Binding-site contacts:
Ligand atom C4 contacts residue ASP35 of chain 1.C at 2.8 Å.
Ligand atom O3 contacts residue ASP35 of chain 1.C at 3.3 Å (salt-bridge).
Ligand atom C4 contacts residue TYR21 of chain 1.C at 3.6 Å (hydrophobic).
Ligand atom O1 contacts residue TYR108 of chain 1.D at 4.3 Å.
Ligand atom C3 contacts residue LYS109 of chain 1.D at 3.5 Å.
Ligand atom C2 contacts residue THR107 of chain 1.D at 4.1 Å.
Ligand atom O6 contacts residue GLY93 of chain 1.C at 2.9 Å (h-bond).
Ligand atom O4 contacts residue TYR21 of chain 1.C at 2.8 Å (h-bond).
Ligand atom C1 contacts residue LYS109 of chain 1.D at 3.8 Å.
Ligand atom C6 contacts residue THR107 of chain 1.D at 4.1 Å.
Ligand atom C5 contacts residue TYR21 of chain 1.C at 3.9 Å (hydrophobic).
Ligand atom O4 contacts residue LYS109 of chain 1.D at 3.0 Å.
Ligand atom O3 contacts residue VAL40 of chain 1.C at 3.3 Å.
Ligand atom C5 contacts residue GLY93 of chain 1.C at 3.7 Å.
Ligand atom C1 contacts residue VAL40 of chain 1.C at 4.5 Å (hydrophobic).
Ligand atom C3 contacts residue VAL40 of chain 1.C at 4.5 Å (hydrophobic).
Ligand atom O1 contacts residue VAL40 of chain 1.C at 3.8 Å.
Ligand atom O1 contacts residue THR107 of chain 1.D at 3.1 Å (h-bond).
Ligand atom C2 contacts residue LYS109 of chain 1.D at 2.9 Å.
Ligand atom C3 contacts residue ASP35 of chain 1.C at 3.0 Å.
Ligand atom C1 contacts residue THR107 of chain 1.D at 2.7 Å.
Ligand atom C2 contacts residue TYR108 of chain 1.D at 4.5 Å (hydrophobic).
Ligand atom C6 contacts residue TYR21 of chain 1.C at 3.4 Å (hydrophobic).
Ligand atom O5 contacts residue GLY93 of chain 1.C at 3.9 Å.
Ligand atom O6 contacts residue THR107 of chain 1.D at 4.0 Å.
Ligand atom O6 contacts residue LEU33 of chain 1.C at 3.2 Å.
Ligand atom C5 contacts residue ASP35 of chain 1.C at 4.3 Å.
Ligand atom O5 contacts residue VAL40 of chain 1.C at 3.9 Å.
Ligand atom O5 contacts residue LYS109 of chain 1.D at 4.2 Å.
Ligand atom O6 contacts residue VAL40 of chain 1.C at 4.0 Å.
Ligand atom O5 contacts residue THR107 of chain 1.D at 2.7 Å (h-bond).
Ligand atom C5 contacts residue LYS109 of chain 1.D at 3.6 Å.
Ligand atom C4 contacts residue LYS109 of chain 1.D at 3.5 Å.
Ligand atom O6 contacts residue TYR21 of chain 1.C at 4.3 Å.
Ligand atom C6 contacts residue GLY93 of chain 1.C at 3.0 Å.
Ligand atom C1 contacts residue TYR108 of chain 1.D at 3.9 Å (hydrophobic).
Ligand atom C5 contacts residue THR107 of chain 1.D at 3.6 Å.
Ligand atom O4 contacts residue ASP35 of chain 1.C at 2.7 Å (salt-bridge).
Ligand atom O2 contacts residue LYS109 of chain 1.D at 3.5 Å.

A small-molecule ligand and the protein it binds are described below.
Small molecule (SMILES): OC[C@H]1O[C@H](O)[C@@H](O)[C@@H](O)[C@@H]1O

Sequence of chain 1.C:
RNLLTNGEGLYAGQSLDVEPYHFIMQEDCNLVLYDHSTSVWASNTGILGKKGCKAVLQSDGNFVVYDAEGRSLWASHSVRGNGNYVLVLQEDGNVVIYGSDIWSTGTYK

Sequence of chain 1.D:
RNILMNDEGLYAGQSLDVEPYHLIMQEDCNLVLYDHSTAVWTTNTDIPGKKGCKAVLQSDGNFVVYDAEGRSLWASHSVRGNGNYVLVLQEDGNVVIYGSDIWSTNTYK